Binding-site contacts:
Ligand atom O6 contacts residue VAL49 of chain 1.G at 3.8 Å.
Ligand atom C6 contacts residue VAL49 of chain 1.G at 3.6 Å (hydrophobic).
Ligand atom C2 contacts residue ASN25 of chain 1.G at 2.6 Å.
Ligand atom O5 contacts residue ASN25 of chain 1.G at 2.1 Å (h-bond).
Ligand atom O6 contacts residue ASN25 of chain 1.G at 4.3 Å.
Ligand atom C7 contacts residue ASN25 of chain 1.G at 4.3 Å.
Ligand atom C5 contacts residue ASN25 of chain 1.G at 3.5 Å.
Ligand atom C4 contacts residue ASN25 of chain 1.G at 4.1 Å.
Ligand atom O6 contacts residue GLY21 of chain 1.G at 4.4 Å.
Ligand atom O4 contacts residue VAL49 of chain 1.G at 4.3 Å.
Ligand atom C1 contacts residue ASN25 of chain 1.G at 1.4 Å.
Ligand atom C5 contacts residue VAL49 of chain 1.G at 4.4 Å (hydrophobic).
Ligand atom C3 contacts residue ASN25 of chain 1.G at 3.9 Å.
Ligand atom C6 contacts residue ASN25 of chain 1.G at 4.3 Å.
Ligand atom N2 contacts residue ASN25 of chain 1.G at 3.3 Å (h-bond).

The protein below binds the small molecule below.
Small molecule (SMILES): CC(=O)N[C@@H]1[C@@H](O)[C@H](O)[C@@H](CO)O[C@H]1O

Sequence of chain 1.G:
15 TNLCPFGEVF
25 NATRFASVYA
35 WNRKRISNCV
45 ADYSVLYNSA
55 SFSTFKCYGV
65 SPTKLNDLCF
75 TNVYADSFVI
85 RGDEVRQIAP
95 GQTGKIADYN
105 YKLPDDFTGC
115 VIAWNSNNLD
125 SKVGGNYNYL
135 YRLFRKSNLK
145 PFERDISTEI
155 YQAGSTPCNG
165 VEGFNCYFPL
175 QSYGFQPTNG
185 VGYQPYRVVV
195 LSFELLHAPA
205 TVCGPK